Sequence of chain 1.G:
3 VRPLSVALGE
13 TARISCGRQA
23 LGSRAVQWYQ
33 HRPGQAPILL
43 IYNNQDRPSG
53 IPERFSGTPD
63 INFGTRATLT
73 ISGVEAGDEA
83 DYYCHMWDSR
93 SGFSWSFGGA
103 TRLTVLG

A protein and the small-molecule ligand that binds it are described below.
Small molecule (SMILES): CC(=O)N[C@H]1[C@H](O[C@H]2[C@H](O)[C@@H](NC(C)=O)CO[C@@H]2CO)O[C@H](CO)[C@@H](O[C@@H]2O[C@H](CO[C@H]3O[C@H](CO[C@H]4O[C@H](CO)[C@@H](O)[C@H](O)[C@@H]4O)[C@@H](O)[C@H](O[C@H]4O[C@H](CO)[C@@H](O)[C@H](O)[C@@H]4O)[C@@H]3O)[C@@H](O)[C@H](O[C@H]3O[C@H](CO)[C@@H](O)[C@H](O)[C@@H]3O[C@H]3O[C@H](CO)[C@@H](O)[C@H](O)[C@@H]3O)[C@@H]2O)[C@@H]1O

Sequence of chain 1.F:
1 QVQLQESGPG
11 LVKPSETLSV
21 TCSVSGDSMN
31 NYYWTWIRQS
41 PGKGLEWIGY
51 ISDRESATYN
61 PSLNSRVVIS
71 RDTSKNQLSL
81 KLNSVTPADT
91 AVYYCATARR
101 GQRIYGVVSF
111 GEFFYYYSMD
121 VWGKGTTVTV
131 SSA

Binding-site contacts:
Ligand atom C5 contacts residue ASN301 of chain 1.B at 3.6 Å.
Ligand atom O7 contacts residue ASN301 of chain 1.B at 3.3 Å (h-bond).
Ligand atom O4 contacts residue ILE104 of chain 1.F at 3.5 Å (h-bond).
Ligand atom C1 contacts residue ASN301 of chain 1.B at 1.4 Å.
Ligand atom N2 contacts residue ASN301 of chain 1.B at 2.9 Å (h-bond).
Ligand atom O2 contacts residue ASN45 of chain 1.G at 3.8 Å.
Ligand atom O6 contacts residue ASP62 of chain 1.G at 3.0 Å (salt-bridge).
Ligand atom C1 contacts residue VAL383 of chain 1.B at 3.8 Å (hydrophobic).
Ligand atom O5 contacts residue ASN301 of chain 1.B at 2.3 Å (h-bond).
Ligand atom O3 contacts residue ASN45 of chain 1.G at 2.8 Å (h-bond).
Ligand atom C4 contacts residue GLY106 of chain 1.F at 3.6 Å.
Ligand atom C4 contacts residue GLN47 of chain 1.G at 3.7 Å.
Ligand atom C7 contacts residue ASN301 of chain 1.B at 3.3 Å.
Ligand atom C8 contacts residue VAL108 of chain 1.F at 3.9 Å (hydrophobic).
Ligand atom C3 contacts residue GLY106 of chain 1.F at 3.9 Å.
Ligand atom C1 contacts residue ARG103 of chain 1.F at 3.6 Å.
Ligand atom O7 contacts residue VAL108 of chain 1.F at 3.2 Å (h-bond).
Ligand atom O6 contacts residue ARG103 of chain 1.F at 3.6 Å.
Ligand atom O5 contacts residue VAL383 of chain 1.B at 3.9 Å.
Ligand atom O2 contacts residue ASP62 of chain 1.G at 3.3 Å.
Ligand atom O7 contacts residue VAL107 of chain 1.F at 3.9 Å.
Ligand atom C6 contacts residue GLN47 of chain 1.G at 3.4 Å.
Ligand atom O2 contacts residue ARG103 of chain 1.F at 3.5 Å (salt-bridge).
Ligand atom C2 contacts residue ASN301 of chain 1.B at 2.5 Å.
Ligand atom C2 contacts residue GLY106 of chain 1.F at 3.4 Å.
Ligand atom C3 contacts residue HIS299 of chain 1.B at 3.8 Å.
Ligand atom C5 contacts residue ILE104 of chain 1.F at 3.5 Å (hydrophobic).
Ligand atom O3 contacts residue ILE63 of chain 1.G at 3.3 Å.
Ligand atom O5 contacts residue ARG103 of chain 1.F at 3.2 Å (salt-bridge).
Ligand atom O6 contacts residue GLN47 of chain 1.G at 2.9 Å (h-bond).
Ligand atom O4 contacts residue GLN47 of chain 1.G at 3.5 Å (h-bond).
Ligand atom N2 contacts residue HIS299 of chain 1.B at 3.5 Å (h-bond).
Ligand atom C4 contacts residue ILE104 of chain 1.F at 3.7 Å (hydrophobic).
Ligand atom C3 contacts residue ASN301 of chain 1.B at 3.8 Å.
Ligand atom O4 contacts residue ILE63 of chain 1.G at 3.8 Å.
Ligand atom O5 contacts residue GLY106 of chain 1.F at 3.5 Å (h-bond).
Ligand atom C1 contacts residue GLY106 of chain 1.F at 3.8 Å.
Ligand atom C3 contacts residue ILE104 of chain 1.F at 3.7 Å (hydrophobic).
Ligand atom O4 contacts residue VAL107 of chain 1.F at 3.9 Å.
Ligand atom O2 contacts residue ASN46 of chain 1.G at 3.8 Å.

Sequence of chain 1.B:
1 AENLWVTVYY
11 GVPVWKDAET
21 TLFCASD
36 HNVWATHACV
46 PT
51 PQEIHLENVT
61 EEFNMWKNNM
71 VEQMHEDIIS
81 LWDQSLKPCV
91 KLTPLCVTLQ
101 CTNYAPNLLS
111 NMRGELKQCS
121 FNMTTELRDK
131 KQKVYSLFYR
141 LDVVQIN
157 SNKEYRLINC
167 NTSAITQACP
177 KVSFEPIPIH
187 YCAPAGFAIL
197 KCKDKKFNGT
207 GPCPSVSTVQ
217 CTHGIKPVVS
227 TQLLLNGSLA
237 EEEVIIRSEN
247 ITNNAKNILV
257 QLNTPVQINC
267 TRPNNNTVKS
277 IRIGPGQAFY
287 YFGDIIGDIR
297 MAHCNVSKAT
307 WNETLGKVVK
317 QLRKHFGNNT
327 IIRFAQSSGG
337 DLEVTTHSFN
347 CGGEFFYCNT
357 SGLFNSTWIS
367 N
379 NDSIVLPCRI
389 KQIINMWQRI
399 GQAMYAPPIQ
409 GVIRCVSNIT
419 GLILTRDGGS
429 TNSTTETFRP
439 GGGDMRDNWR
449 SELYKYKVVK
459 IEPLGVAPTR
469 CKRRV